Binding-site contacts:
Ligand atom N2 contacts residue ASN7 of chain 2.B at 2.8 Å (h-bond).
Ligand atom C5 contacts residue ASN7 of chain 2.B at 3.6 Å.
Ligand atom C7 contacts residue ASN7 of chain 2.B at 3.4 Å.
Ligand atom C3 contacts residue ASN7 of chain 2.B at 3.6 Å.
Ligand atom C4 contacts residue ASN7 of chain 2.B at 4.0 Å.
Ligand atom O5 contacts residue ASN7 of chain 2.B at 2.4 Å (h-bond).
Ligand atom C6 contacts residue ALA5 of chain 2.B at 4.3 Å (hydrophobic).
Ligand atom C2 contacts residue ASN7 of chain 2.B at 2.2 Å.
Ligand atom C1 contacts residue ASN7 of chain 2.B at 1.4 Å.
Ligand atom O7 contacts residue ASN7 of chain 2.B at 3.5 Å (h-bond).
Ligand atom C1 contacts residue ALA5 of chain 2.B at 4.5 Å (hydrophobic).
Ligand atom C5 contacts residue ALA5 of chain 2.B at 4.5 Å (hydrophobic).
Ligand atom O5 contacts residue ALA5 of chain 2.B at 3.8 Å.

Sequence of chain 2.B:
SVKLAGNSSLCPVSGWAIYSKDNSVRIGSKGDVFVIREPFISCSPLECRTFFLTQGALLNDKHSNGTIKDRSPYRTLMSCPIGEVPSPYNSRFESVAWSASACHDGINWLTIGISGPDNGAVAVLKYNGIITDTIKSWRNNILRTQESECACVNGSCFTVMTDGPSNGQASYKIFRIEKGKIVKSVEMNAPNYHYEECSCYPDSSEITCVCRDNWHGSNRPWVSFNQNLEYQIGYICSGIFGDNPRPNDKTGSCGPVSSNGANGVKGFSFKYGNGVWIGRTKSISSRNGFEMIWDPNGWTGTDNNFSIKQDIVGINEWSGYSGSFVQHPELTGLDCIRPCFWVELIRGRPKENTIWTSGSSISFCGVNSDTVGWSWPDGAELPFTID

A protein and the small-molecule ligand that binds it are described below.
Small molecule (SMILES): CC(=O)N[C@@H]1[C@@H](O)[C@H](O)[C@@H](CO)O[C@H]1O